Binding-site contacts:
Ligand atom O3 contacts residue ARG332 of chain 1.D at 3.5 Å.
Ligand atom C4 contacts residue ARG332 of chain 1.D at 4.5 Å.
Ligand atom O5 contacts residue ASN339 of chain 1.D at 4.3 Å.
Ligand atom C7 contacts residue ASN350 of chain 1.D at 4.5 Å.
Ligand atom O7 contacts residue ARG332 of chain 1.D at 3.5 Å.
Ligand atom C3 contacts residue ASN350 of chain 1.D at 4.5 Å.
Ligand atom N2 contacts residue GLN341 of chain 1.D at 4.1 Å.
Ligand atom O6 contacts residue ASN350 of chain 1.D at 4.1 Å.
Ligand atom C6 contacts residue ASN339 of chain 1.D at 3.7 Å.
Ligand atom C8 contacts residue GLN341 of chain 1.D at 4.3 Å.
Ligand atom N2 contacts residue ASN350 of chain 1.D at 3.7 Å.
Ligand atom C7 contacts residue GLN341 of chain 1.D at 3.8 Å.
Ligand atom C1 contacts residue ASN350 of chain 1.D at 2.7 Å.
Ligand atom O5 contacts residue ASN350 of chain 1.D at 2.5 Å (h-bond).
Ligand atom O6 contacts residue GLN334 of chain 1.D at 4.5 Å.
Ligand atom C2 contacts residue GLN341 of chain 1.D at 4.0 Å.
Ligand atom C6 contacts residue ARG332 of chain 1.D at 4.0 Å.
Ligand atom C6 contacts residue ASN350 of chain 1.D at 3.9 Å.
Ligand atom O7 contacts residue GLN341 of chain 1.D at 3.3 Å (h-bond).
Ligand atom O6 contacts residue ASN339 of chain 1.D at 3.4 Å.
Ligand atom C5 contacts residue ASN350 of chain 1.D at 3.7 Å.
Ligand atom C2 contacts residue ASN350 of chain 1.D at 3.2 Å.

A protein and the small-molecule ligand that binds it are described below.
Small molecule (SMILES): CC(=O)N[C@@H]1[C@@H](O)[C@H](O)[C@@H](CO)O[C@H]1O

Sequence of chain 1.D:
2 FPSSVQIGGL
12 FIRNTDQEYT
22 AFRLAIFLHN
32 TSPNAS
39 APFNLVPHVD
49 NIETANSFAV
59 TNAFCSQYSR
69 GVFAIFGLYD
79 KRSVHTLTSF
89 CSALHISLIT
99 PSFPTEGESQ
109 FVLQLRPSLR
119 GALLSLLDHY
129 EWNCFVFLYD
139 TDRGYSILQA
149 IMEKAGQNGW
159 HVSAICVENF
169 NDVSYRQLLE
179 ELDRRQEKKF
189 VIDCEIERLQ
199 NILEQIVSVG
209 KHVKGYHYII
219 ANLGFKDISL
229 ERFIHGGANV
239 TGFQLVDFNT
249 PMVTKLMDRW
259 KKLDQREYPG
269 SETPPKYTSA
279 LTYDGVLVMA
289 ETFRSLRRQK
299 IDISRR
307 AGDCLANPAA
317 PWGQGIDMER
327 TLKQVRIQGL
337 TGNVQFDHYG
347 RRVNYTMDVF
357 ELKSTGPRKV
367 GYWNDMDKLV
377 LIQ